Sequence of chain 30.A:
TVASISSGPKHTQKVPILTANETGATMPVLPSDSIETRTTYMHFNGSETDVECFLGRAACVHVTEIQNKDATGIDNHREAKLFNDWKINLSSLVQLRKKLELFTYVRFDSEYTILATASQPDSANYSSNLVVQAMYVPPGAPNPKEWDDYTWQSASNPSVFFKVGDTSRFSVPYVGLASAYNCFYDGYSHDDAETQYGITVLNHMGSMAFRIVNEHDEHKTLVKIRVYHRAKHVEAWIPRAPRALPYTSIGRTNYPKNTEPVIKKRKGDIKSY

Binding-site contacts:
Ligand atom N3A contacts residue PRO174 of chain 30.A at 3.6 Å (h-bond).
Ligand atom C2B contacts residue MET224 of chain 30.A at 3.6 Å (hydrophobic).
Ligand atom C4 contacts residue LEU106 of chain 30.A at 2.5 Å (hydrophobic).
Ligand atom O1A contacts residue ALA150 of chain 30.A at 3.8 Å.
Ligand atom C3C contacts residue ILE104 of chain 30.A at 3.6 Å (hydrophobic).
Ligand atom O1 contacts residue MET221 of chain 30.A at 3.1 Å (h-bond).
Ligand atom C4C contacts residue TYR128 of chain 30.A at 3.5 Å (hydrophobic).
Ligand atom C1C contacts residue TYR128 of chain 30.A at 3.5 Å (hydrophobic).
Ligand atom C4A contacts residue VAL176 of chain 30.A at 3.7 Å (hydrophobic).
Ligand atom C6B contacts residue VAL188 of chain 30.A at 3.8 Å (hydrophobic).
Ligand atom C31 contacts residue LEU106 of chain 30.A at 3.8 Å (hydrophobic).
Ligand atom C1B contacts residue VAL188 of chain 30.A at 3.8 Å (hydrophobic).
Ligand atom C31 contacts residue ASN219 of chain 30.A at 3.8 Å.
Ligand atom N3A contacts residue ALA24 of chain 30.C at 3.6 Å.
Ligand atom N2 contacts residue MET221 of chain 30.A at 3.5 Å (h-bond).
Ligand atom C3B contacts residue PHE186 of chain 30.A at 3.7 Å (hydrophobic).
Ligand atom CL2 contacts residue MET224 of chain 30.A at 2.9 Å.
Ligand atom C3B contacts residue MET224 of chain 30.A at 3.4 Å (hydrophobic).
Ligand atom C4A contacts residue SER175 of chain 30.A at 3.8 Å.
Ligand atom CL2 contacts residue ILE104 of chain 30.A at 3.1 Å.
Ligand atom C5A contacts residue PHE186 of chain 30.A at 3.5 Å (hydrophobic).
Ligand atom C2D contacts residue SER107 of chain 30.A at 3.8 Å.
Ligand atom C5A contacts residue VAL176 of chain 30.A at 3.2 Å (hydrophobic).
Ligand atom C4B contacts residue PHE186 of chain 30.A at 3.4 Å (hydrophobic).
Ligand atom C2A contacts residue PHE186 of chain 30.A at 3.3 Å (hydrophobic).
Ligand atom C5B contacts residue TYR152 of chain 30.A at 3.8 Å (hydrophobic).
Ligand atom C4A contacts residue PRO174 of chain 30.A at 3.3 Å (hydrophobic).
Ligand atom O1A contacts residue PHE186 of chain 30.A at 2.9 Å.
Ligand atom C3D contacts residue LEU116 of chain 30.A at 3.6 Å (hydrophobic).
Ligand atom CL1 contacts residue LEU25 of chain 30.C at 3.5 Å.
Ligand atom C6B contacts residue TYR152 of chain 30.A at 3.8 Å (hydrophobic).
Ligand atom C5A contacts residue ALA150 of chain 30.A at 3.2 Å (hydrophobic).
Ligand atom C1B contacts residue TYR152 of chain 30.A at 3.8 Å (hydrophobic).
Ligand atom O1D contacts residue SER107 of chain 30.A at 3.2 Å.
Ligand atom CL1 contacts residue VAL188 of chain 30.A at 3.5 Å.
Ligand atom O1B contacts residue TYR152 of chain 30.A at 3.8 Å.
Ligand atom C5C contacts residue VAL188 of chain 30.A at 2.9 Å (hydrophobic).
Ligand atom C3 contacts residue LEU106 of chain 30.A at 3.4 Å (hydrophobic).
Ligand atom N2 contacts residue ASN219 of chain 30.A at 3.4 Å (h-bond).
Ligand atom C5 contacts residue LEU106 of chain 30.A at 3.5 Å (hydrophobic).

The small molecule below binds the protein below.
Small molecule (SMILES): OCCOCOCc1cc(CCCCCOc2c(Cl)cc(C3=NCCO3)cc2Cl)on1

Sequence of chain 26.C:
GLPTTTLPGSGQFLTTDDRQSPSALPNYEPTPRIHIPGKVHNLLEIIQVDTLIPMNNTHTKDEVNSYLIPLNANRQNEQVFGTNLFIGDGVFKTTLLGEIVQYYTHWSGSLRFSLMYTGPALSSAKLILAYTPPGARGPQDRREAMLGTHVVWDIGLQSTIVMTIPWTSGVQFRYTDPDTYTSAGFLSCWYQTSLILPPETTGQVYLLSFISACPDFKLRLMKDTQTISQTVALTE

Sequence of chain 30.C:
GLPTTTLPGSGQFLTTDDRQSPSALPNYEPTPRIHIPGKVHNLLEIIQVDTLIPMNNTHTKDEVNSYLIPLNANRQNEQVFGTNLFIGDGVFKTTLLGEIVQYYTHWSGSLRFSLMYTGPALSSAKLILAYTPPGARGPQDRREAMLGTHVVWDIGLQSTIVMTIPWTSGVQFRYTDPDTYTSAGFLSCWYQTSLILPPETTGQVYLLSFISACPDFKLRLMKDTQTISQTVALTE